Binding-site contacts:
Ligand atom CB contacts residue SER142 of chain 2.B at 3.5 Å.
Ligand atom CA contacts residue TYR61 of chain 2.B at 3.6 Å (hydrophobic).
Ligand atom N contacts residue SER142 of chain 2.B at 4.1 Å.
Ligand atom C contacts residue SER142 of chain 2.B at 3.3 Å.
Ligand atom OD2 contacts residue LEU138 of chain 2.B at 4.2 Å.
Ligand atom CA contacts residue THR91 of chain 2.B at 3.6 Å.
Ligand atom NE2 contacts residue LEU192 of chain 2.B at 3.9 Å.
Ligand atom OXT contacts residue ARG96 of chain 2.B at 2.8 Å (salt-bridge).
Ligand atom O contacts residue ARG96 of chain 2.B at 2.7 Å (salt-bridge).
Ligand atom SE1 contacts residue GLU193 of chain 2.B at 3.8 Å.
Ligand atom ND1 contacts residue GLU193 of chain 2.B at 3.1 Å (salt-bridge).
Ligand atom CD2 contacts residue THR143 of chain 2.B at 3.4 Å.
Ligand atom C contacts residue ARG96 of chain 2.B at 3.4 Å.
Ligand atom N contacts residue THR91 of chain 2.B at 2.8 Å (h-bond).
Ligand atom CD2 contacts residue GLU193 of chain 2.B at 3.8 Å.
Ligand atom OXT contacts residue GLY141 of chain 2.B at 3.3 Å.
Ligand atom N contacts residue GLU193 of chain 2.B at 2.8 Å (salt-bridge).
Ligand atom OXT contacts residue SER142 of chain 2.B at 2.8 Å (h-bond).
Ligand atom SE1 contacts residue THR174 of chain 2.B at 4.0 Å.
Ligand atom O contacts residue THR91 of chain 2.B at 2.7 Å (h-bond).
Ligand atom N contacts residue TYR61 of chain 2.B at 4.0 Å.
Ligand atom CA contacts residue SER142 of chain 2.B at 3.8 Å.
Ligand atom O contacts residue SER142 of chain 2.B at 3.7 Å.
Ligand atom ND1 contacts residue MET196 of chain 2.B at 3.4 Å.
Ligand atom ND1 contacts residue TYR61 of chain 2.B at 3.9 Å.
Ligand atom N contacts residue PRO89 of chain 2.B at 2.9 Å (h-bond).
Ligand atom O contacts residue LEU90 of chain 2.B at 3.7 Å.
Ligand atom OD2 contacts residue THR143 of chain 2.B at 2.6 Å (h-bond).
Ligand atom SE1 contacts residue MET196 of chain 2.B at 3.2 Å.
Ligand atom CB contacts residue GLU193 of chain 2.B at 3.7 Å.
Ligand atom CA contacts residue PRO89 of chain 2.B at 3.9 Å (hydrophobic).
Ligand atom O contacts residue PRO89 of chain 2.B at 3.8 Å.
Ligand atom N contacts residue TYR220 of chain 2.B at 3.7 Å.
Ligand atom OXT contacts residue TYR61 of chain 2.B at 3.5 Å.
Ligand atom C contacts residue THR91 of chain 2.B at 3.5 Å.
Ligand atom CA contacts residue GLU193 of chain 2.B at 3.9 Å.
Ligand atom O contacts residue TYR61 of chain 2.B at 3.8 Å.
Ligand atom NE2 contacts residue GLU193 of chain 2.B at 3.7 Å.
Ligand atom CG contacts residue GLU193 of chain 2.B at 3.5 Å.
Ligand atom C contacts residue TYR61 of chain 2.B at 3.5 Å (hydrophobic).

This small molecule binds to this protein.
Small molecule (SMILES): N[C@H](Cc1nsnc1O)C(=O)O

Sequence of chain 2.B:
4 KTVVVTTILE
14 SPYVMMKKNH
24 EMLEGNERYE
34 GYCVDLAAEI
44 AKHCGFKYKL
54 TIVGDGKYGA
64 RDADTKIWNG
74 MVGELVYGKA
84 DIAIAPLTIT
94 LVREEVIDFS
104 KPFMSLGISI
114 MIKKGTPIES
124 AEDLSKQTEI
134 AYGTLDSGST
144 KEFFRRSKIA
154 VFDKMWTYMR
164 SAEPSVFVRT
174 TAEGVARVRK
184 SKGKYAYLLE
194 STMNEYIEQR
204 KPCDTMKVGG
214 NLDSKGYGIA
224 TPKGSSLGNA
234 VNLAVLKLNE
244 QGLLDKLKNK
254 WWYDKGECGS